Binding-site contacts:
Ligand atom C3 contacts residue VAL290 of chain 1.A at 4.1 Å (hydrophobic).
Ligand atom C1 contacts residue ASN291 of chain 1.A at 3.7 Å.
Ligand atom C6 contacts residue ASN291 of chain 1.A at 4.1 Å.
Ligand atom C3 contacts residue ASN278 of chain 1.A at 3.8 Å.
Ligand atom C7 contacts residue ASN278 of chain 1.A at 3.2 Å.
Ligand atom O5 contacts residue ASN278 of chain 1.A at 2.4 Å (h-bond).
Ligand atom N2 contacts residue VAL290 of chain 1.A at 3.7 Å.
Ligand atom C2 contacts residue ASN278 of chain 1.A at 2.5 Å.
Ligand atom C5 contacts residue ASN291 of chain 1.A at 3.6 Å.
Ligand atom O7 contacts residue SER40 of chain 1.A at 4.3 Å.
Ligand atom C1 contacts residue ASN278 of chain 1.A at 1.4 Å.
Ligand atom C8 contacts residue VAL290 of chain 1.A at 3.7 Å (hydrophobic).
Ligand atom O7 contacts residue ASN278 of chain 1.A at 3.1 Å (h-bond).
Ligand atom O5 contacts residue ASN291 of chain 1.A at 3.5 Å (h-bond).
Ligand atom C2 contacts residue VAL290 of chain 1.A at 4.0 Å (hydrophobic).
Ligand atom C1 contacts residue VAL290 of chain 1.A at 3.8 Å (hydrophobic).
Ligand atom C8 contacts residue SER38 of chain 1.A at 4.4 Å.
Ligand atom O7 contacts residue GLU69 of chain 1.B at 3.9 Å.
Ligand atom N2 contacts residue ASN278 of chain 1.A at 2.9 Å (h-bond).
Ligand atom C8 contacts residue ASN278 of chain 1.A at 4.4 Å.
Ligand atom C5 contacts residue ASN278 of chain 1.A at 3.7 Å.
Ligand atom C7 contacts residue VAL290 of chain 1.A at 4.0 Å (hydrophobic).
Ligand atom C4 contacts residue ASN278 of chain 1.A at 4.2 Å.

Sequence of chain 1.A:
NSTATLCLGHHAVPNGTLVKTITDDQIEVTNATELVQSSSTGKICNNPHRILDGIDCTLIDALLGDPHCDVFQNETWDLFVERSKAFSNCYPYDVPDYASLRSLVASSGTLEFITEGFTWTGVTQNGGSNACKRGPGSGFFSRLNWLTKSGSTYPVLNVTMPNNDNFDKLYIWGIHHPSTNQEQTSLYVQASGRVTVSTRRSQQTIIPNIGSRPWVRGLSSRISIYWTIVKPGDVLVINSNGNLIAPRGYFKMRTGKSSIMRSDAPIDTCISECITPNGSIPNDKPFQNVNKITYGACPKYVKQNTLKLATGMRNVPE

This small molecule binds to this protein.
Small molecule (SMILES): CC(=O)N[C@H]1[C@H](O[C@H]2[C@H](O)[C@@H](NC(C)=O)CO[C@@H]2CO)O[C@H](CO)[C@@H](O)[C@@H]1O

Sequence of chain 1.B:
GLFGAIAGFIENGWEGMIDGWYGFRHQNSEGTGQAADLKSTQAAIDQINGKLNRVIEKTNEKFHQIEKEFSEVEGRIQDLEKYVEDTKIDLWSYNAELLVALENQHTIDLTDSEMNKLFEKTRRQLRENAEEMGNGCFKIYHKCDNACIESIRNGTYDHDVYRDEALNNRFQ